A protein and the small-molecule ligand that binds it are described below.
Small molecule (SMILES): Brc1ccc(N2CCCNCC2)cn1

Sequence of chain 1.N:
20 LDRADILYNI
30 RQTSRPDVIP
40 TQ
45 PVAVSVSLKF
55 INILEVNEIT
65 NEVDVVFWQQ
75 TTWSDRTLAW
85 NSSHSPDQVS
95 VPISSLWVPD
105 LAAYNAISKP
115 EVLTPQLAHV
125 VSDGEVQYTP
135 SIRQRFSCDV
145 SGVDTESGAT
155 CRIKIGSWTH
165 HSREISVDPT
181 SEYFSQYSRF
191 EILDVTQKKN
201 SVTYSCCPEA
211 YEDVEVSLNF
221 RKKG

Sequence of chain 1.M:
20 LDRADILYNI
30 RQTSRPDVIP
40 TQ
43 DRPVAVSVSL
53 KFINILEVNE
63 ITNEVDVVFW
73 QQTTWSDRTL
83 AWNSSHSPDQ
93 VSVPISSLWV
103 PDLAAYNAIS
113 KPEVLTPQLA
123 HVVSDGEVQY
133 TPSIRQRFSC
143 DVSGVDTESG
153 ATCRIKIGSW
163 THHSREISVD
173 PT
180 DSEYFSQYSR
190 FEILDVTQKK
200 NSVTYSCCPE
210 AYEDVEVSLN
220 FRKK

Binding-site contacts:
Ligand atom N3 contacts residue TRP162 of chain 1.M at 2.9 Å (h-bond).
Ligand atom C5 contacts residue GLN131 of chain 1.N at 4.2 Å.
Ligand atom C8 contacts residue SER161 of chain 1.M at 4.0 Å.
Ligand atom N3 contacts residue SER161 of chain 1.M at 3.8 Å.
Ligand atom N2 contacts residue TRP162 of chain 1.M at 3.5 Å (h-bond).
Ligand atom BR1 contacts residue TYR132 of chain 1.N at 4.1 Å.
Ligand atom C8 contacts residue TRP162 of chain 1.M at 3.3 Å (hydrophobic).
Ligand atom BR1 contacts residue HIS123 of chain 1.N at 3.5 Å.
Ligand atom C5 contacts residue HIS123 of chain 1.N at 3.9 Å.
Ligand atom C7 contacts residue TRP162 of chain 1.M at 3.6 Å (hydrophobic).
Ligand atom C4 contacts residue CYS207 of chain 1.M at 4.1 Å (hydrophobic).
Ligand atom C10 contacts residue TYR204 of chain 1.M at 4.1 Å (hydrophobic).
Ligand atom C5 contacts residue THR133 of chain 1.N at 4.0 Å.
Ligand atom BR1 contacts residue GLN131 of chain 1.N at 3.0 Å.
Ligand atom C7 contacts residue TYR108 of chain 1.M at 3.3 Å (hydrophobic).
Ligand atom C9 contacts residue TYR204 of chain 1.M at 3.7 Å (hydrophobic).
Ligand atom C4 contacts residue HIS123 of chain 1.N at 3.5 Å.
Ligand atom C3 contacts residue CYS206 of chain 1.M at 3.5 Å (hydrophobic).
Ligand atom C6 contacts residue TRP162 of chain 1.M at 3.4 Å (hydrophobic).
Ligand atom C8 contacts residue TYR204 of chain 1.M at 3.8 Å (hydrophobic).
Ligand atom C6 contacts residue TRP72 of chain 1.N at 4.2 Å (hydrophobic).
Ligand atom BR1 contacts residue THR133 of chain 1.N at 4.0 Å.
Ligand atom N1 contacts residue THR163 of chain 1.M at 3.9 Å.
Ligand atom C1 contacts residue THR133 of chain 1.N at 4.0 Å.
Ligand atom N3 contacts residue TYR108 of chain 1.M at 2.5 Å (h-bond).
Ligand atom C7 contacts residue TRP72 of chain 1.N at 3.7 Å (hydrophobic).
Ligand atom C3 contacts residue GLN131 of chain 1.N at 4.1 Å.
Ligand atom C4 contacts residue GLN131 of chain 1.N at 3.4 Å.
Ligand atom C10 contacts residue TRP162 of chain 1.M at 4.2 Å (hydrophobic).
Ligand atom C2 contacts residue TRP162 of chain 1.M at 3.6 Å (hydrophobic).
Ligand atom C1 contacts residue TRP162 of chain 1.M at 3.4 Å (hydrophobic).
Ligand atom C8 contacts residue TYR211 of chain 1.M at 3.4 Å (hydrophobic).
Ligand atom C9 contacts residue TRP162 of chain 1.M at 3.8 Å (hydrophobic).
Ligand atom N1 contacts residue THR133 of chain 1.N at 3.8 Å.
Ligand atom C10 contacts residue CYS206 of chain 1.M at 3.8 Å (hydrophobic).
Ligand atom C8 contacts residue TYR108 of chain 1.M at 3.0 Å (hydrophobic).
Ligand atom C9 contacts residue TYR211 of chain 1.M at 3.5 Å (hydrophobic).
Ligand atom C3 contacts residue HIS123 of chain 1.N at 4.2 Å.
Ligand atom C3 contacts residue CYS207 of chain 1.M at 3.6 Å (hydrophobic).
Ligand atom N1 contacts residue TRP162 of chain 1.M at 4.0 Å.